A small-molecule ligand and the protein it binds are described below.
Small molecule (SMILES): CNC(=O)CSc1nc2c(=O)[nH]c(N)nc2[nH]1

Sequence of chain 1.B:
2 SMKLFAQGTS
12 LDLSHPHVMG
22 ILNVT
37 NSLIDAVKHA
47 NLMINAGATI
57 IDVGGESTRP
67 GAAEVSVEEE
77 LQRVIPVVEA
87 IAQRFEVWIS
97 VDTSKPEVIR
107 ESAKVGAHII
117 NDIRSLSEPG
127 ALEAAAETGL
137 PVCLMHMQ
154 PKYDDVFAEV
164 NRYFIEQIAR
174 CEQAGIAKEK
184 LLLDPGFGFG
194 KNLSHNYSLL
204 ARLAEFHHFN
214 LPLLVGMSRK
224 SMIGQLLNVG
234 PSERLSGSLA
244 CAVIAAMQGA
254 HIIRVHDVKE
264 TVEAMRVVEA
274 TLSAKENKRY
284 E

Binding-site contacts:
Ligand atom C5 contacts residue ARG257 of chain 1.B at 3.3 Å.
Ligand atom N12 contacts residue PHE192 of chain 1.B at 3.3 Å.
Ligand atom C6 contacts residue ARG257 of chain 1.B at 4.0 Å.
Ligand atom C2 contacts residue ILE119 of chain 1.B at 3.9 Å (hydrophobic).
Ligand atom N12 contacts residue ARG257 of chain 1.B at 3.5 Å (salt-bridge).
Ligand atom N9 contacts residue ARG257 of chain 1.B at 3.8 Å.
Ligand atom N10 contacts residue ARG257 of chain 1.B at 3.4 Å.
Ligand atom C3 contacts residue MET141 of chain 1.B at 3.7 Å (hydrophobic).
Ligand atom N9 contacts residue ASN117 of chain 1.B at 3.1 Å (h-bond).
Ligand atom C6 contacts residue LYS223 of chain 1.B at 3.6 Å.
Ligand atom N13 contacts residue ASP187 of chain 1.B at 2.9 Å (salt-bridge).
Ligand atom C3 contacts residue ASP187 of chain 1.B at 3.7 Å.
Ligand atom C4 contacts residue ASP187 of chain 1.B at 3.2 Å.
Ligand atom C4 contacts residue ASN117 of chain 1.B at 3.8 Å.
Ligand atom O16 contacts residue PHE192 of chain 1.B at 3.6 Å.
Ligand atom N14 contacts residue LYS223 of chain 1.B at 3.6 Å.
Ligand atom N12 contacts residue LYS223 of chain 1.B at 3.4 Å (salt-bridge).
Ligand atom C5 contacts residue PHE192 of chain 1.B at 3.7 Å (hydrophobic).
Ligand atom C1 contacts residue LYS223 of chain 1.B at 3.8 Å.
Ligand atom O16 contacts residue LYS223 of chain 1.B at 2.8 Å (salt-bridge).
Ligand atom C7 contacts residue ARG65 of chain 1.B at 3.8 Å.
Ligand atom N13 contacts residue ASN117 of chain 1.B at 2.8 Å (h-bond).
Ligand atom C4 contacts residue MET141 of chain 1.B at 3.8 Å (hydrophobic).
Ligand atom O15 contacts residue ARG257 of chain 1.B at 3.0 Å (salt-bridge).
Ligand atom O16 contacts residue GLY219 of chain 1.B at 3.2 Å (h-bond).
Ligand atom C7 contacts residue LYS223 of chain 1.B at 4.1 Å.
Ligand atom N11 contacts residue MET141 of chain 1.B at 3.5 Å (h-bond).
Ligand atom C2 contacts residue ARG257 of chain 1.B at 3.7 Å.
Ligand atom S17 contacts residue ARG257 of chain 1.B at 3.8 Å.
Ligand atom N11 contacts residue ASP187 of chain 1.B at 2.6 Å (salt-bridge).
Ligand atom N13 contacts residue LEU217 of chain 1.B at 3.5 Å.
Ligand atom N10 contacts residue ILE119 of chain 1.B at 3.9 Å.
Ligand atom C3 contacts residue LYS223 of chain 1.B at 3.7 Å.
Ligand atom N9 contacts residue ILE119 of chain 1.B at 3.9 Å.
Ligand atom C1 contacts residue PHE192 of chain 1.B at 3.6 Å (hydrophobic).
Ligand atom C1 contacts residue ARG257 of chain 1.B at 3.8 Å.
Ligand atom C3 contacts residue PHE192 of chain 1.B at 3.8 Å (hydrophobic).
Ligand atom O16 contacts residue ASP187 of chain 1.B at 4.0 Å.
Ligand atom C8 contacts residue LYS223 of chain 1.B at 3.9 Å.
Ligand atom C4 contacts residue ARG257 of chain 1.B at 4.0 Å.